This small molecule binds to this protein.
Small molecule (SMILES): CC(=O)N[C@H]1[C@H](O[C@H]2O[C@H](CO)[C@H](O)[C@H](O)[C@H]2O)[C@@H](NC(C)=O)CO[C@@H]1C

Binding-site contacts:
Ligand atom C4 contacts residue SER63 of chain 1.G at 4.1 Å.
Ligand atom N2 contacts residue THR62 of chain 1.G at 4.2 Å.
Ligand atom C1 contacts residue SER63 of chain 1.G at 1.4 Å.
Ligand atom C3 contacts residue SER63 of chain 1.G at 3.7 Å.
Ligand atom C4 contacts residue TYR50 of chain 1.G at 3.9 Å (hydrophobic).
Ligand atom O7 contacts residue ASN60 of chain 1.G at 4.0 Å.
Ligand atom C8 contacts residue THR62 of chain 1.G at 3.5 Å.
Ligand atom C5 contacts residue SER63 of chain 1.G at 3.6 Å.
Ligand atom O5 contacts residue TYR50 of chain 1.G at 3.3 Å (h-bond).
Ligand atom C7 contacts residue THR62 of chain 1.G at 3.6 Å.
Ligand atom O10 contacts residue GLU59 of chain 1.G at 3.7 Å.
Ligand atom O5 contacts residue ASN60 of chain 1.G at 4.4 Å.
Ligand atom C2 contacts residue ASN60 of chain 1.G at 4.4 Å.
Ligand atom N2 contacts residue SER63 of chain 1.G at 2.8 Å (h-bond).
Ligand atom C5 contacts residue TYR50 of chain 1.G at 2.6 Å (hydrophobic).
Ligand atom C6 contacts residue TYR50 of chain 1.G at 2.2 Å (hydrophobic).
Ligand atom O5 contacts residue SER63 of chain 1.G at 2.3 Å (h-bond).
Ligand atom C1 contacts residue TYR50 of chain 1.G at 4.2 Å (hydrophobic).
Ligand atom O7 contacts residue SER63 of chain 1.G at 3.9 Å.
Ligand atom C7 contacts residue SER63 of chain 1.G at 3.5 Å.
Ligand atom O5 contacts residue GLU59 of chain 1.G at 4.4 Å.
Ligand atom C6 contacts residue LYS56 of chain 1.G at 3.6 Å.
Ligand atom C2 contacts residue SER63 of chain 1.G at 2.3 Å.
Ligand atom C1 contacts residue ASN60 of chain 1.G at 4.0 Å.
Ligand atom N4 contacts residue TYR50 of chain 1.G at 4.1 Å.
Ligand atom O7 contacts residue THR62 of chain 1.G at 3.8 Å.

Sequence of chain 1.G:
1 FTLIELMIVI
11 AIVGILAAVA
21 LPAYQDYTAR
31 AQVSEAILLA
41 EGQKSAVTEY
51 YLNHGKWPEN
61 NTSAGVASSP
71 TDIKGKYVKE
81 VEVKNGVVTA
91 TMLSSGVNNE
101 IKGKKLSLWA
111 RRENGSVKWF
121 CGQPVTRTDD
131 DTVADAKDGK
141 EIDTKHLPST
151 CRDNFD